Sequence of chain 1.B:
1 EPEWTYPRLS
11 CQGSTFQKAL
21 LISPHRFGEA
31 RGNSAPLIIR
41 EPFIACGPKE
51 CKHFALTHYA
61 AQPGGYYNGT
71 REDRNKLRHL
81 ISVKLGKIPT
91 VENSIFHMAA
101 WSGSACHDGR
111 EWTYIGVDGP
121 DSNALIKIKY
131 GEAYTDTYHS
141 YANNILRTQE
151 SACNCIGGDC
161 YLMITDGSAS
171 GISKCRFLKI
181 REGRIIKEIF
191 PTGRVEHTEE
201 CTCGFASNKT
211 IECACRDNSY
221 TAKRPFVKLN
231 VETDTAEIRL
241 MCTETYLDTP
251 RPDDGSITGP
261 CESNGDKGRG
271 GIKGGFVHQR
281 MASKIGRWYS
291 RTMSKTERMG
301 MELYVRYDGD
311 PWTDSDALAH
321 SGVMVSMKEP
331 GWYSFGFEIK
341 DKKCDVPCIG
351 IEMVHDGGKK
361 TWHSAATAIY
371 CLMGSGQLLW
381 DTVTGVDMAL

A small-molecule ligand and the protein it binds are described below.
Small molecule (SMILES): CC(=O)N[C@@H]1[C@@H](O)[C@H](O)[C@@H](CO)O[C@H]1O

Binding-site contacts:
Ligand atom C7 contacts residue PRO7 of chain 1.B at 3.6 Å (hydrophobic).
Ligand atom C8 contacts residue ASN208 of chain 1.B at 4.4 Å.
Ligand atom C7 contacts residue ARG8 of chain 1.B at 4.5 Å.
Ligand atom N2 contacts residue PRO7 of chain 1.B at 2.8 Å (h-bond).
Ligand atom O5 contacts residue TYR6 of chain 1.B at 4.3 Å.
Ligand atom C2 contacts residue ASN208 of chain 1.B at 2.6 Å.
Ligand atom N2 contacts residue ARG8 of chain 1.B at 4.0 Å.
Ligand atom C8 contacts residue LEU9 of chain 1.B at 4.0 Å (hydrophobic).
Ligand atom C8 contacts residue ARG280 of chain 1.B at 4.2 Å.
Ligand atom C2 contacts residue PRO7 of chain 1.B at 3.7 Å (hydrophobic).
Ligand atom C3 contacts residue ASN208 of chain 1.B at 3.9 Å.
Ligand atom O3 contacts residue PRO7 of chain 1.B at 4.5 Å.
Ligand atom O5 contacts residue ASN208 of chain 1.B at 2.3 Å (h-bond).
Ligand atom C1 contacts residue TYR6 of chain 1.B at 4.2 Å (hydrophobic).
Ligand atom C8 contacts residue ARG8 of chain 1.B at 3.7 Å.
Ligand atom C7 contacts residue ASN208 of chain 1.B at 3.3 Å.
Ligand atom N2 contacts residue ASN208 of chain 1.B at 3.0 Å (h-bond).
Ligand atom C4 contacts residue ASN208 of chain 1.B at 4.3 Å.
Ligand atom C5 contacts residue ASN208 of chain 1.B at 3.6 Å.
Ligand atom C1 contacts residue PRO7 of chain 1.B at 3.8 Å (hydrophobic).
Ligand atom O7 contacts residue ASN208 of chain 1.B at 3.2 Å (h-bond).
Ligand atom C1 contacts residue ASN208 of chain 1.B at 1.5 Å.
Ligand atom O6 contacts residue TYR6 of chain 1.B at 3.6 Å.
Ligand atom C5 contacts residue TYR6 of chain 1.B at 4.1 Å (hydrophobic).
Ligand atom C3 contacts residue PRO7 of chain 1.B at 3.9 Å (hydrophobic).
Ligand atom C8 contacts residue PRO7 of chain 1.B at 3.5 Å (hydrophobic).